Sequence of chain 1.D:
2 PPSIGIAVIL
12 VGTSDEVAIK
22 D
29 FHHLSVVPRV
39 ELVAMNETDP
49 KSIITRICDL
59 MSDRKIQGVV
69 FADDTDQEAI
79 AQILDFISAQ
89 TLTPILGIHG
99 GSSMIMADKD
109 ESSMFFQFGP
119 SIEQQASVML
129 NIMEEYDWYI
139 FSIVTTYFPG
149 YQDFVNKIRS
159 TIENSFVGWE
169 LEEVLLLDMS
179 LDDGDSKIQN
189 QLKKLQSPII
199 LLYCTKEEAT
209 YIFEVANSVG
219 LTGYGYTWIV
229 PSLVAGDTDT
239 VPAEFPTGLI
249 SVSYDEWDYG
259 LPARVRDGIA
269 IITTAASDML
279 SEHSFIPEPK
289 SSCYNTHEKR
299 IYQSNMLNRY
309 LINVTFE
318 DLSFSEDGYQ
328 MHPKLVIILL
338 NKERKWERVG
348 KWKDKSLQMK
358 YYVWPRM

Sequence of chain 1.C:
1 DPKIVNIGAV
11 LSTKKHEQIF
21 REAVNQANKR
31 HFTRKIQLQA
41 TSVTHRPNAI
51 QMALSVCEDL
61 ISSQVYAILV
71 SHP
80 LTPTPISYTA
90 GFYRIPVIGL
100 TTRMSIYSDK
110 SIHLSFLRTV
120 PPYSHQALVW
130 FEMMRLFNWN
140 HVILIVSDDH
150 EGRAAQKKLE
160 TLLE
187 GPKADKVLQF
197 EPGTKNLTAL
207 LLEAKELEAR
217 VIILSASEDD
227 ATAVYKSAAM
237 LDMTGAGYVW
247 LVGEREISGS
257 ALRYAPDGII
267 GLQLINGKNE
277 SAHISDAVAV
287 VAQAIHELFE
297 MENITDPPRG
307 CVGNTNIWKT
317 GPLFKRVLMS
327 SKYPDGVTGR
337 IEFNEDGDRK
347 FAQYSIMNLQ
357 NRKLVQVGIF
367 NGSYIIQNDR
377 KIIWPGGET

The protein below binds the small molecule below.
Small molecule (SMILES): C[C@@H](C(O)c1ccc(O)cc1)N1CCC(Cc2ccccc2)CC1

Binding-site contacts:
Ligand atom C24 contacts residue ILE111 of chain 1.C at 3.5 Å (hydrophobic).
Ligand atom C6 contacts residue TYR87 of chain 1.C at 3.7 Å (hydrophobic).
Ligand atom C16 contacts residue PHE146 of chain 1.D at 3.8 Å (hydrophobic).
Ligand atom O1 contacts residue GLN80 of chain 1.D at 3.0 Å (h-bond).
Ligand atom C5 contacts residue TYR87 of chain 1.C at 3.7 Å (hydrophobic).
Ligand atom C7 contacts residue ILE81 of chain 1.D at 3.8 Å (hydrophobic).
Ligand atom C19 contacts residue PRO147 of chain 1.D at 3.7 Å (hydrophobic).
Ligand atom C2 contacts residue GLU206 of chain 1.D at 3.4 Å.
Ligand atom C14 contacts residue GLN80 of chain 1.D at 3.3 Å.
Ligand atom C8 contacts residue GLN80 of chain 1.D at 3.9 Å.
Ligand atom C24 contacts residue LEU113 of chain 1.C at 3.8 Å (hydrophobic).
Ligand atom C4 contacts residue ILE81 of chain 1.D at 3.7 Å (hydrophobic).
Ligand atom C19 contacts residue SER110 of chain 1.C at 3.1 Å.
Ligand atom C12 contacts residue GLN80 of chain 1.D at 3.4 Å.
Ligand atom O2 contacts residue GLU206 of chain 1.D at 2.6 Å (salt-bridge).
Ligand atom C18 contacts residue PHE146 of chain 1.D at 3.8 Å (hydrophobic).
Ligand atom C8 contacts residue TYR87 of chain 1.C at 3.5 Å (hydrophobic).
Ligand atom C1 contacts residue PHE84 of chain 1.D at 3.9 Å (hydrophobic).
Ligand atom C02 contacts residue TYR87 of chain 1.C at 3.6 Å (hydrophobic).
Ligand atom C11 contacts residue GLN80 of chain 1.D at 3.6 Å.
Ligand atom C01 contacts residue PRO48 of chain 1.D at 3.8 Å (hydrophobic).
Ligand atom C10 contacts residue GLN80 of chain 1.D at 3.5 Å.
Ligand atom C9 contacts residue GLN80 of chain 1.D at 3.3 Å.
Ligand atom C01 contacts residue THR88 of chain 1.C at 3.7 Å.
Ligand atom O1 contacts residue PRO147 of chain 1.D at 3.7 Å.
Ligand atom N1 contacts residue GLN80 of chain 1.D at 3.0 Å (h-bond).
Ligand atom C6 contacts residue PHE84 of chain 1.D at 3.7 Å (hydrophobic).
Ligand atom O2 contacts residue PHE146 of chain 1.D at 3.5 Å (h-bond).
Ligand atom C13 contacts residue GLN80 of chain 1.D at 3.7 Å.
Ligand atom C2 contacts residue ARG93 of chain 1.C at 3.8 Å.
Ligand atom C3 contacts residue LEU113 of chain 1.C at 3.9 Å (hydrophobic).
Ligand atom C16 contacts residue ARG93 of chain 1.C at 3.9 Å.
Ligand atom C3 contacts residue PHE146 of chain 1.D at 3.6 Å (hydrophobic).
Ligand atom C1 contacts residue TYR87 of chain 1.C at 3.9 Å (hydrophobic).
Ligand atom C2 contacts residue PHE146 of chain 1.D at 3.8 Å (hydrophobic).
Ligand atom C24 contacts residue SER110 of chain 1.C at 3.6 Å.
Ligand atom O1 contacts residue SER110 of chain 1.C at 3.5 Å (h-bond).
Ligand atom C18 contacts residue GLU206 of chain 1.D at 3.4 Å.
Ligand atom C3 contacts residue TYR145 of chain 1.D at 3.8 Å (hydrophobic).
Ligand atom C02 contacts residue ILE81 of chain 1.D at 3.8 Å (hydrophobic).